The small molecule below binds the protein below.
Small molecule (SMILES): CC(=O)N[C@@H]1[C@@H](O)[C@H](O)[C@@H](CO)O[C@H]1O

Binding-site contacts:
Ligand atom O6 contacts residue GLN15 of chain 1.I at 4.1 Å.
Ligand atom C8 contacts residue LYS22 of chain 1.I at 3.9 Å.
Ligand atom C3 contacts residue ASN23 of chain 1.I at 3.7 Å.
Ligand atom O7 contacts residue ASN23 of chain 1.I at 3.4 Å (h-bond).
Ligand atom O5 contacts residue ASN23 of chain 1.I at 2.3 Å (h-bond).
Ligand atom C1 contacts residue ASN23 of chain 1.I at 1.4 Å.
Ligand atom C2 contacts residue ASN23 of chain 1.I at 2.3 Å.
Ligand atom O5 contacts residue GLN15 of chain 1.I at 3.9 Å.
Ligand atom N2 contacts residue ASN23 of chain 1.I at 2.9 Å (h-bond).
Ligand atom C7 contacts residue ASN23 of chain 1.I at 3.4 Å.
Ligand atom C5 contacts residue ASN23 of chain 1.I at 3.6 Å.
Ligand atom C4 contacts residue ASN23 of chain 1.I at 4.0 Å.

Sequence of chain 1.I:
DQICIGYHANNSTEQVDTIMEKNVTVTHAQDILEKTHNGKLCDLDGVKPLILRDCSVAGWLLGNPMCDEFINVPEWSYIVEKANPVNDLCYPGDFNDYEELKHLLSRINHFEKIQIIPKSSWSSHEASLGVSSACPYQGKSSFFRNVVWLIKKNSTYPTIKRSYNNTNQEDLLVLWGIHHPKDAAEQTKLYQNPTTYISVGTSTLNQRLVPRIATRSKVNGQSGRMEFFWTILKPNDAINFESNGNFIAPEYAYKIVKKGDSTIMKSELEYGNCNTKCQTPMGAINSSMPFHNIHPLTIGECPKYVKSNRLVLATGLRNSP